Sequence of chain 1.C:
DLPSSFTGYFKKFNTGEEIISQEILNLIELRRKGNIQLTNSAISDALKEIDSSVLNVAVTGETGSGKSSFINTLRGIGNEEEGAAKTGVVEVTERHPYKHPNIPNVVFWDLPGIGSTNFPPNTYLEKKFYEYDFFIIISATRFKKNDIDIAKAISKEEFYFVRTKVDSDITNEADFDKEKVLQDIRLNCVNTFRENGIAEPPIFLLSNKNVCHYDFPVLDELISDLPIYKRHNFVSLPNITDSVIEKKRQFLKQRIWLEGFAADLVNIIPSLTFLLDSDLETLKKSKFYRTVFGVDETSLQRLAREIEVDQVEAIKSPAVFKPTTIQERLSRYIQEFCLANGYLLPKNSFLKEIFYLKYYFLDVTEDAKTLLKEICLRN

A small-molecule ligand and the protein it binds are described below.
Small molecule (SMILES): Nc1nc2c(ncn2[C@@H]2O[C@H](CO[P](=O)(O)O[P](=O)(O)NP(=O)(O)O)[C@@H](O)[C@H]2O)c(=O)[nH]1

Binding-site contacts:
Ligand atom C6 contacts residue ASP196 of chain 1.C at 3.4 Å.
Ligand atom O3A contacts residue GLY89 of chain 1.C at 3.4 Å.
Ligand atom O1B contacts residue GLY89 of chain 1.C at 2.7 Å (h-bond).
Ligand atom N1 contacts residue ASP196 of chain 1.C at 2.6 Å (salt-bridge).
Ligand atom O2G contacts residue ASP136 of chain 1.C at 2.7 Å (salt-bridge).
Ligand atom PG contacts residue MG1 of chain 1.O at 2.5 Å.
Ligand atom C6 contacts residue ASN242 of chain 1.C at 3.3 Å.
Ligand atom C3' contacts residue TRS1 of chain 1.Q at 2.9 Å.
Ligand atom PG contacts residue SER93 of chain 1.C at 3.1 Å.
Ligand atom N9 contacts residue LYS194 of chain 1.C at 3.4 Å.
Ligand atom PB contacts residue LYS92 of chain 1.C at 3.3 Å.
Ligand atom O3G contacts residue MG1 of chain 1.O at 1.8 Å.
Ligand atom O1B contacts residue LYS92 of chain 1.C at 3.4 Å.
Ligand atom O2A contacts residue GLY113 of chain 1.C at 3.2 Å (h-bond).
Ligand atom O6 contacts residue ASN242 of chain 1.C at 2.2 Å (h-bond).
Ligand atom C2 contacts residue ASP196 of chain 1.C at 3.3 Å.
Ligand atom O6 contacts residue SER241 of chain 1.C at 3.0 Å.
Ligand atom C5' contacts residue THR112 of chain 1.C at 2.9 Å.
Ligand atom N2 contacts residue ASP196 of chain 1.C at 2.5 Å (salt-bridge).
Ligand atom O3A contacts residue GLY91 of chain 1.C at 2.9 Å (h-bond).
Ligand atom O1B contacts residue SER90 of chain 1.C at 3.3 Å (h-bond).
Ligand atom N3B contacts residue VAL115 of chain 1.C at 3.4 Å.
Ligand atom O2G contacts residue MG1 of chain 1.O at 2.6 Å.
Ligand atom O6 contacts residue LYS243 of chain 1.C at 3.4 Å (salt-bridge).
Ligand atom O1G contacts residue VAL115 of chain 1.C at 2.8 Å.
Ligand atom O3A contacts residue SER90 of chain 1.C at 3.2 Å (h-bond).
Ligand atom O2B contacts residue GLY91 of chain 1.C at 3.3 Å.
Ligand atom PG contacts residue VAL115 of chain 1.C at 3.2 Å.
Ligand atom O3G contacts residue SER93 of chain 1.C at 3.3 Å (h-bond).
Ligand atom N7 contacts residue ASN242 of chain 1.C at 2.8 Å (h-bond).
Ligand atom O2A contacts residue THR112 of chain 1.C at 2.7 Å (h-bond).
Ligand atom O2B contacts residue SER93 of chain 1.C at 2.4 Å (h-bond).
Ligand atom O1A contacts residue SER94 of chain 1.C at 2.9 Å (h-bond).
Ligand atom O3G contacts residue VAL115 of chain 1.C at 2.9 Å.
Ligand atom O4' contacts residue LYS194 of chain 1.C at 2.9 Å.
Ligand atom O2B contacts residue LYS92 of chain 1.C at 2.3 Å (salt-bridge).
Ligand atom C1' contacts residue LYS194 of chain 1.C at 3.4 Å.
Ligand atom O2G contacts residue SER93 of chain 1.C at 2.1 Å (h-bond).
Ligand atom O3' contacts residue TRS1 of chain 1.Q at 3.1 Å (h-bond).
Ligand atom O1A contacts residue GLY91 of chain 1.C at 3.1 Å.